Binding-site contacts:
Ligand atom C19 contacts residue LEU147 of chain 1.A at 3.5 Å (hydrophobic).
Ligand atom O14 contacts residue VAL133 of chain 1.A at 3.4 Å.
Ligand atom O16 contacts residue ILE135 of chain 1.A at 3.6 Å.
Ligand atom C40 contacts residue PHE20 of chain 1.A at 3.5 Å (hydrophobic).
Ligand atom C13 contacts residue CYS79 of chain 1.A at 3.8 Å (hydrophobic).
Ligand atom O30 contacts residue PHE76 of chain 1.A at 3.2 Å.
Ligand atom C33 contacts residue PHE76 of chain 1.A at 3.7 Å (hydrophobic).
Ligand atom C3 contacts residue GOL1 of chain 1.D at 3.7 Å.
Ligand atom C40 contacts residue GLU89 of chain 1.A at 3.0 Å.
Ligand atom C18 contacts residue PHE157 of chain 1.A at 3.7 Å (hydrophobic).
Ligand atom C24 contacts residue PHE157 of chain 1.A at 3.6 Å (hydrophobic).
Ligand atom C27 contacts residue PHE157 of chain 1.A at 3.6 Å (hydrophobic).
Ligand atom C39 contacts residue LEU22 of chain 1.A at 3.3 Å (hydrophobic).
Ligand atom O28 contacts residue PHE76 of chain 1.A at 2.9 Å.
Ligand atom N8 contacts residue GOL1 of chain 1.D at 2.6 Å (h-bond).
Ligand atom C31 contacts residue GOL1 of chain 1.D at 3.8 Å.
Ligand atom C23 contacts residue CYS79 of chain 1.A at 3.6 Å (hydrophobic).
Ligand atom C20 contacts residue ILE120 of chain 1.A at 3.6 Å (hydrophobic).
Ligand atom C35 contacts residue MET123 of chain 1.A at 3.8 Å (hydrophobic).
Ligand atom C19 contacts residue VAL133 of chain 1.A at 3.4 Å (hydrophobic).
Ligand atom C4 contacts residue CYS79 of chain 1.A at 3.4 Å (hydrophobic).
Ligand atom O37 contacts residue GLU89 of chain 1.A at 3.7 Å.
Ligand atom C9 contacts residue CYS79 of chain 1.A at 3.7 Å (hydrophobic).
Ligand atom C25 contacts residue ILE120 of chain 1.A at 3.8 Å (hydrophobic).
Ligand atom C1 contacts residue CYS79 of chain 1.A at 3.6 Å (hydrophobic).
Ligand atom C36 contacts residue MET123 of chain 1.A at 3.8 Å (hydrophobic).
Ligand atom C31 contacts residue GLN80 of chain 1.A at 3.1 Å.
Ligand atom C31 contacts residue PHE76 of chain 1.A at 3.4 Å (hydrophobic).
Ligand atom O37 contacts residue ALA86 of chain 1.A at 3.4 Å.
Ligand atom O30 contacts residue PHE157 of chain 1.A at 3.5 Å.
Ligand atom C38 contacts residue MET123 of chain 1.A at 3.7 Å (hydrophobic).
Ligand atom C39 contacts residue MET123 of chain 1.A at 3.8 Å (hydrophobic).
Ligand atom C35 contacts residue LEU127 of chain 1.A at 3.6 Å (hydrophobic).
Ligand atom C18 contacts residue MET158 of chain 1.A at 3.5 Å (hydrophobic).
Ligand atom C22 contacts residue LEU134 of chain 1.A at 3.7 Å (hydrophobic).
Ligand atom C10 contacts residue GOL1 of chain 1.D at 3.0 Å.
Ligand atom C19 contacts residue MET158 of chain 1.A at 3.5 Å (hydrophobic).
Ligand atom C21 contacts residue ARG82 of chain 1.A at 3.8 Å.
Ligand atom C1 contacts residue LEU124 of chain 1.A at 3.7 Å (hydrophobic).
Ligand atom C17 contacts residue CYS79 of chain 1.A at 3.5 Å (hydrophobic).

Sequence of chain 1.A:
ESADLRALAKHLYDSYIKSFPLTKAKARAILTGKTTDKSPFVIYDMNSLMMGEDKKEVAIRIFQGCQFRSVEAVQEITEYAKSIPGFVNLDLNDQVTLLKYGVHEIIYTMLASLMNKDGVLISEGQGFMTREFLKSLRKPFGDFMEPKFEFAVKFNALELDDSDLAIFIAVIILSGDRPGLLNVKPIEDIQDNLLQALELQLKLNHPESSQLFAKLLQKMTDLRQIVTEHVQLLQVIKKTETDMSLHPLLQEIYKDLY

A small-molecule ligand and the protein it binds are described below.
Small molecule (SMILES): COc1ccc(Cc2ncc(CN3CCC(c4ccccc4OC)CC3)c3cc(OC)c(OC)cc23)cc1OC